Sequence of chain 1.A:
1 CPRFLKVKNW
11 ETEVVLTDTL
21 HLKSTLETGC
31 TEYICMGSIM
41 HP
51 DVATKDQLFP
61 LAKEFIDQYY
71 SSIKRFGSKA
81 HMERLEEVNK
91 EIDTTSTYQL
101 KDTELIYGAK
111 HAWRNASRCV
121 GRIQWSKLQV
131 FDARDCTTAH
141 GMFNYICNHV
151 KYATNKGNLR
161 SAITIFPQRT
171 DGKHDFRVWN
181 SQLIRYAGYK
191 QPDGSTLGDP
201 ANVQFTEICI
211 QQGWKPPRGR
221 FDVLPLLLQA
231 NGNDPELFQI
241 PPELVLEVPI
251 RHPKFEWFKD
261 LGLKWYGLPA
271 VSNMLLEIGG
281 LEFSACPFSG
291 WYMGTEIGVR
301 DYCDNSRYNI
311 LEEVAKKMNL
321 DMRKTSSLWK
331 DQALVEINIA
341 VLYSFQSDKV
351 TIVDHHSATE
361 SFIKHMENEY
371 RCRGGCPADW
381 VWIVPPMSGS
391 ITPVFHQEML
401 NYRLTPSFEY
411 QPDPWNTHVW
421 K

Binding-site contacts:
Ligand atom C07 contacts residue SER289 of chain 1.A at 3.9 Å.
Ligand atom C03 contacts residue HEM1 of chain 1.C at 3.2 Å.
Ligand atom C07 contacts residue PHE288 of chain 1.A at 3.7 Å (hydrophobic).
Ligand atom C09 contacts residue PRO269 of chain 1.A at 3.9 Å (hydrophobic).
Ligand atom C17 contacts residue GLN182 of chain 1.A at 3.8 Å.
Ligand atom F13 contacts residue GLN182 of chain 1.A at 3.5 Å.
Ligand atom C13 contacts residue GLN182 of chain 1.A at 3.4 Å.
Ligand atom C13 contacts residue TYR266 of chain 1.A at 4.1 Å (hydrophobic).
Ligand atom C14 contacts residue GLN182 of chain 1.A at 3.1 Å.
Ligand atom C14 contacts residue ARG185 of chain 1.A at 3.8 Å.
Ligand atom C08 contacts residue HEM1 of chain 1.C at 3.9 Å.
Ligand atom C05 contacts residue VAL271 of chain 1.A at 3.8 Å (hydrophobic).
Ligand atom C03 contacts residue TRP291 of chain 1.A at 4.0 Å (hydrophobic).
Ligand atom C12 contacts residue GLN182 of chain 1.A at 3.8 Å.
Ligand atom N02 contacts residue GLU296 of chain 1.A at 2.9 Å (salt-bridge).
Ligand atom C02 contacts residue HEM1 of chain 1.C at 3.7 Å.
Ligand atom F13 contacts residue ARG185 of chain 1.A at 3.3 Å.
Ligand atom N02 contacts residue TRP291 of chain 1.A at 2.6 Å (h-bond).
Ligand atom C12 contacts residue TYR292 of chain 1.A at 3.8 Å (hydrophobic).
Ligand atom C02 contacts residue TRP291 of chain 1.A at 3.7 Å (hydrophobic).
Ligand atom C07 contacts residue GLY290 of chain 1.A at 3.8 Å.
Ligand atom N01 contacts residue PRO269 of chain 1.A at 3.8 Å.
Ligand atom N02 contacts residue TYR292 of chain 1.A at 3.7 Å.
Ligand atom N02 contacts residue MET293 of chain 1.A at 4.0 Å.
Ligand atom C17 contacts residue HEM1 of chain 1.C at 3.8 Å.
Ligand atom N02 contacts residue HEM1 of chain 1.C at 3.4 Å.
Ligand atom C04 contacts residue HEM1 of chain 1.C at 3.8 Å.
Ligand atom C09 contacts residue GLU296 of chain 1.A at 3.9 Å.
Ligand atom C08 contacts residue GLU296 of chain 1.A at 3.5 Å.
Ligand atom C02 contacts residue GLU296 of chain 1.A at 3.6 Å.
Ligand atom C06 contacts residue GLU296 of chain 1.A at 3.6 Å.
Ligand atom C02 contacts residue PRO269 of chain 1.A at 3.7 Å (hydrophobic).
Ligand atom N01 contacts residue GLU296 of chain 1.A at 2.9 Å (salt-bridge).
Ligand atom C16 contacts residue HEM1 of chain 1.C at 3.9 Å.
Ligand atom C07 contacts residue HEM1 of chain 1.C at 3.4 Å.
Ligand atom C03 contacts residue PRO269 of chain 1.A at 3.9 Å (hydrophobic).
Ligand atom C08 contacts residue VAL271 of chain 1.A at 4.1 Å (hydrophobic).
Ligand atom C06 contacts residue PRO269 of chain 1.A at 4.0 Å (hydrophobic).
Ligand atom C15 contacts residue GLN182 of chain 1.A at 3.6 Å.
Ligand atom F13 contacts residue TYR266 of chain 1.A at 2.8 Å.

This small molecule binds to this protein.
Small molecule (SMILES): Cc1cc(N)nc(CCc2cc(F)cc(CCCN(C)C)c2)c1